The protein below binds the small molecule below.
Small molecule (SMILES): CC(C)Cn1c(=O)n(C)c(=O)c2nc[nH]c21

Binding-site contacts:
Ligand atom N7 contacts residue GLN335 of chain 1.F at 3.0 Å (h-bond).
Ligand atom N1 contacts residue PHE338 of chain 1.F at 3.5 Å.
Ligand atom C11 contacts residue PHE338 of chain 1.F at 3.8 Å (hydrophobic).
Ligand atom C13 contacts residue LEU242 of chain 1.F at 3.7 Å (hydrophobic).
Ligand atom C5 contacts residue ILE302 of chain 1.F at 4.0 Å (hydrophobic).
Ligand atom O6 contacts residue PHE338 of chain 1.F at 3.8 Å.
Ligand atom C10 contacts residue GLY287 of chain 1.F at 3.8 Å.
Ligand atom C14 contacts residue ILE302 of chain 1.F at 4.0 Å (hydrophobic).
Ligand atom C10 contacts residue PRO288 of chain 1.F at 3.7 Å (hydrophobic).
Ligand atom N1 contacts residue TYR83 of chain 1.F at 4.2 Å.
Ligand atom C8 contacts residue GLN335 of chain 1.F at 3.9 Å.
Ligand atom C6 contacts residue ILE302 of chain 1.F at 3.4 Å (hydrophobic).
Ligand atom C14 contacts residue HIS84 of chain 1.F at 4.0 Å.
Ligand atom O2 contacts residue ILE285 of chain 1.F at 3.5 Å.
Ligand atom C6 contacts residue PHE338 of chain 1.F at 3.3 Å (hydrophobic).
Ligand atom C11 contacts residue LEU242 of chain 1.F at 4.1 Å (hydrophobic).
Ligand atom C8 contacts residue LEU334 of chain 1.F at 4.1 Å (hydrophobic).
Ligand atom O6 contacts residue PRO288 of chain 1.F at 4.0 Å.
Ligand atom C14 contacts residue TYR83 of chain 1.F at 3.5 Å (hydrophobic).
Ligand atom C8 contacts residue PHE338 of chain 1.F at 3.7 Å (hydrophobic).
Ligand atom C2 contacts residue ILE285 of chain 1.F at 4.2 Å (hydrophobic).
Ligand atom C5 contacts residue GLN335 of chain 1.F at 4.0 Å.
Ligand atom C2 contacts residue ILE302 of chain 1.F at 4.1 Å (hydrophobic).
Ligand atom C5 contacts residue PHE338 of chain 1.F at 3.5 Å (hydrophobic).
Ligand atom N9 contacts residue PHE306 of chain 1.F at 4.2 Å.
Ligand atom C2 contacts residue TYR83 of chain 1.F at 4.0 Å (hydrophobic).
Ligand atom C10 contacts residue ILE302 of chain 1.F at 3.8 Å (hydrophobic).
Ligand atom N1 contacts residue ILE302 of chain 1.F at 3.5 Å.
Ligand atom O6 contacts residue GLN335 of chain 1.F at 3.3 Å (h-bond).
Ligand atom O2 contacts residue TYR83 of chain 1.F at 3.4 Å (h-bond).
Ligand atom N7 contacts residue PHE338 of chain 1.F at 3.6 Å.
Ligand atom O2 contacts residue PHE338 of chain 1.F at 4.0 Å.
Ligand atom C10 contacts residue TYR83 of chain 1.F at 3.7 Å (hydrophobic).
Ligand atom C10 contacts residue PHE338 of chain 1.F at 4.2 Å (hydrophobic).
Ligand atom C4 contacts residue PHE338 of chain 1.F at 3.4 Å (hydrophobic).
Ligand atom N9 contacts residue PHE338 of chain 1.F at 3.6 Å.
Ligand atom C2 contacts residue PHE338 of chain 1.F at 3.5 Å (hydrophobic).
Ligand atom O2 contacts residue ASP284 of chain 1.F at 3.8 Å.
Ligand atom N3 contacts residue PHE338 of chain 1.F at 3.2 Å.
Ligand atom O6 contacts residue ILE302 of chain 1.F at 3.5 Å.

Sequence of chain 1.F:
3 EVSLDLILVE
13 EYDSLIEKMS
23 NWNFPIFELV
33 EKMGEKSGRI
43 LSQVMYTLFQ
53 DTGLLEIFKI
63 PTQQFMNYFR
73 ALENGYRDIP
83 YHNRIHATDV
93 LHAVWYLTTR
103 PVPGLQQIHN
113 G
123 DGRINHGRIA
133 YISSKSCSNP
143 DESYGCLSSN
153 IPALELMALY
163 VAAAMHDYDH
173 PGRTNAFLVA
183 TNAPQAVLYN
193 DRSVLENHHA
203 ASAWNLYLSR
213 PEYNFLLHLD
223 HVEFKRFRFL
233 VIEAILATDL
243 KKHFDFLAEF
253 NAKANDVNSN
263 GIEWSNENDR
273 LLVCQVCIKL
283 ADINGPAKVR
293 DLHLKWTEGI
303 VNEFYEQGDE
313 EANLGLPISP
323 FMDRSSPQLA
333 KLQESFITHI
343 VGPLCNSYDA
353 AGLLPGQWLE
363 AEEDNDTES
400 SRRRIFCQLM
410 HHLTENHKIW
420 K